The protein below binds the small molecule below.
Small molecule (SMILES): CNC(=O)Nc1cc(Br)cc(NC(=O)NS(=O)(=O)c2cc(C)c(CCOC)s2)n1

Sequence of chain 1.E:
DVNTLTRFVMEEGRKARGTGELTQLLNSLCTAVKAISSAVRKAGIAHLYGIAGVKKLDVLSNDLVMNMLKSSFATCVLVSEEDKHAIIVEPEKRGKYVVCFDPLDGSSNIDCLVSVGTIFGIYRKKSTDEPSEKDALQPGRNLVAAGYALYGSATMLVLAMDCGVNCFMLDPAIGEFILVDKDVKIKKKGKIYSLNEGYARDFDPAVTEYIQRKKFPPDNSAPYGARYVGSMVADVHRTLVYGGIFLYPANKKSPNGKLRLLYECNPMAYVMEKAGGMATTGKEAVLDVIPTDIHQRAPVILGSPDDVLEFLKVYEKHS

Sequence of chain 1.G:
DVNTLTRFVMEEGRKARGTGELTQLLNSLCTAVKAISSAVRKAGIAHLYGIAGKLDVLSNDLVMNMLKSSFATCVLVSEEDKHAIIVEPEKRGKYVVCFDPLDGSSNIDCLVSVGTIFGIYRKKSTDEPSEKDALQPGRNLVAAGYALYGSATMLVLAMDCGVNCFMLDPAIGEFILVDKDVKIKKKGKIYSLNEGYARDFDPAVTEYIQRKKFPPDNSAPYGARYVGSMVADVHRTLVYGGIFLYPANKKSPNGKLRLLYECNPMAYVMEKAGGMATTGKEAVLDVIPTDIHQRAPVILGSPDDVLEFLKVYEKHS

Binding-site contacts:
Ligand atom C2 contacts residue GLY22 of chain 1.E at 3.5 Å.
Ligand atom C16 contacts residue ARG23 of chain 1.E at 3.4 Å.
Ligand atom C5 contacts residue GLY22 of chain 1.E at 3.4 Å.
Ligand atom N12 contacts residue THR28 of chain 1.G at 3.1 Å (h-bond).
Ligand atom N11 contacts residue GLY27 of chain 1.E at 2.9 Å (h-bond).
Ligand atom O18 contacts residue THR32 of chain 1.E at 3.0 Å (h-bond).
Ligand atom C8 contacts residue GLY22 of chain 1.E at 3.5 Å.
Ligand atom O18 contacts residue GLU30 of chain 1.E at 3.5 Å (salt-bridge).
Ligand atom C5 contacts residue GLY29 of chain 1.E at 3.4 Å.
Ligand atom C13 contacts residue LEU31 of chain 1.E at 3.6 Å (hydrophobic).
Ligand atom N22 contacts residue GLY27 of chain 1.E at 3.5 Å (h-bond).
Ligand atom C6 contacts residue 2C11 of chain 1.O at 3.7 Å.
Ligand atom N3 contacts residue GLY29 of chain 1.E at 3.1 Å (h-bond).
Ligand atom C5 contacts residue GLY27 of chain 1.E at 3.7 Å.
Ligand atom C15 contacts residue 2C11 of chain 1.O at 3.6 Å.
Ligand atom N3 contacts residue GLY27 of chain 1.E at 3.3 Å.
Ligand atom C28 contacts residue GLY27 of chain 1.E at 3.6 Å.
Ligand atom C28 contacts residue ARG26 of chain 1.E at 3.6 Å.
Ligand atom O17 contacts residue GLY29 of chain 1.E at 3.6 Å (h-bond).
Ligand atom O17 contacts residue GLY27 of chain 1.E at 3.5 Å.
Ligand atom N11 contacts residue GLY22 of chain 1.E at 3.5 Å (h-bond).
Ligand atom O26 contacts residue LEU31 of chain 1.E at 3.6 Å.
Ligand atom C8 contacts residue THR32 of chain 1.E at 3.4 Å.
Ligand atom C7 contacts residue ARG23 of chain 1.E at 3.6 Å.
Ligand atom C6 contacts residue GLY27 of chain 1.E at 3.7 Å.
Ligand atom O17 contacts residue THR28 of chain 1.E at 3.7 Å.
Ligand atom C16 contacts residue THR28 of chain 1.G at 3.6 Å.
Ligand atom C19 contacts residue ARG23 of chain 1.E at 3.7 Å.
Ligand atom O20 contacts residue GLY22 of chain 1.E at 3.2 Å.
Ligand atom O20 contacts residue THR32 of chain 1.E at 2.9 Å (h-bond).
Ligand atom C7 contacts residue 2C11 of chain 1.O at 3.7 Å.
Ligand atom O18 contacts residue LEU31 of chain 1.E at 3.2 Å (h-bond).
Ligand atom C19 contacts residue 2C11 of chain 1.O at 3.5 Å.
Ligand atom C13 contacts residue GLY22 of chain 1.E at 3.7 Å.
Ligand atom S1 contacts residue GLY29 of chain 1.E at 3.7 Å.
Ligand atom N9 contacts residue GLY27 of chain 1.E at 3.5 Å (h-bond).
Ligand atom N11 contacts residue GLY29 of chain 1.E at 3.6 Å.
Ligand atom O18 contacts residue GLY29 of chain 1.E at 3.1 Å.
Ligand atom BR1 contacts residue MET19 of chain 1.E at 3.6 Å.
Ligand atom BR1 contacts residue 2C11 of chain 1.O at 3.7 Å.